A small-molecule ligand and the protein it binds are described below.
Small molecule (SMILES): CC(C)[C@H](NC(=O)[C@H](COP(=O)(O)O)NC(=O)[C@H](CCCCN)NC(=O)[C@H](CCCN=C(N)N)NC(=O)[C@H](CCCN=C(N)N)NC(=O)[C@@H](N)CCCCN)C(=O)O

Sequence of chain 2.A:
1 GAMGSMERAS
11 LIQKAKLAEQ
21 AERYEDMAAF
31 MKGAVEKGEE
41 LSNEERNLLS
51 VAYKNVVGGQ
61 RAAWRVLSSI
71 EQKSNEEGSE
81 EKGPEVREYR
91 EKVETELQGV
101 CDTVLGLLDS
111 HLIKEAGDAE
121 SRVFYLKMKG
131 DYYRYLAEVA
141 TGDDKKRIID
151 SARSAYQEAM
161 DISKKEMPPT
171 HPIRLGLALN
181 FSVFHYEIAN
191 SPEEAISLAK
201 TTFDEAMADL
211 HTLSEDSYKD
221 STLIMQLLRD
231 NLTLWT

Binding-site contacts:
Ligand atom CA contacts residue LEU179 of chain 2.A at 3.6 Å (hydrophobic).
Ligand atom CG contacts residue ASN231 of chain 2.A at 3.6 Å.
Ligand atom O3P contacts residue ARG134 of chain 2.A at 2.6 Å (salt-bridge).
Ligand atom O contacts residue LEU179 of chain 2.A at 3.6 Å.
Ligand atom O2P contacts residue ARG61 of chain 2.A at 2.6 Å (salt-bridge).
Ligand atom N contacts residue ASN231 of chain 2.A at 2.7 Å (h-bond).
Ligand atom CA contacts residue ASN180 of chain 2.A at 3.1 Å.
Ligand atom CA contacts residue ASN231 of chain 2.A at 3.3 Å.
Ligand atom N contacts residue LEU234 of chain 2.A at 3.3 Å.
Ligand atom N contacts residue ASN180 of chain 2.A at 2.9 Å (h-bond).
Ligand atom CB contacts residue ASN231 of chain 2.A at 3.6 Å.
Ligand atom CB contacts residue ASN180 of chain 2.A at 3.2 Å.
Ligand atom CZ contacts residue VAL183 of chain 2.A at 3.6 Å (hydrophobic).
Ligand atom CG1 contacts residue GLY176 of chain 2.A at 3.3 Å.
Ligand atom NH2 contacts residue GLU187 of chain 2.A at 2.7 Å (salt-bridge).
Ligand atom O contacts residue LEU234 of chain 2.A at 3.6 Å.
Ligand atom NH2 contacts residue VAL183 of chain 2.A at 3.5 Å.
Ligand atom O3P contacts residue TYR135 of chain 2.A at 2.5 Å (h-bond).
Ligand atom C contacts residue ASN180 of chain 2.A at 3.5 Å.
Ligand atom O contacts residue ASN180 of chain 2.A at 2.6 Å (h-bond).
Ligand atom NH2 contacts residue ARG61 of chain 2.A at 3.2 Å (salt-bridge).
Ligand atom O1P contacts residue ARG134 of chain 2.A at 2.8 Å (salt-bridge).
Ligand atom O contacts residue VAL183 of chain 2.A at 3.1 Å.
Ligand atom CZ contacts residue ARG65 of chain 2.A at 3.5 Å.
Ligand atom NH1 contacts residue ARG65 of chain 2.A at 3.6 Å.
Ligand atom C contacts residue ASN231 of chain 2.A at 3.5 Å.
Ligand atom O contacts residue LYS127 of chain 2.A at 2.8 Å (salt-bridge).
Ligand atom NH2 contacts residue GLU138 of chain 2.A at 3.6 Å (salt-bridge).
Ligand atom CA contacts residue LEU234 of chain 2.A at 3.3 Å (hydrophobic).
Ligand atom NH2 contacts residue ARG65 of chain 2.A at 3.3 Å (salt-bridge).
Ligand atom NZ contacts residue ASP230 of chain 2.A at 2.9 Å (salt-bridge).
Ligand atom O contacts residue ASN231 of chain 2.A at 2.8 Å (h-bond).
Ligand atom CB contacts residue ASN231 of chain 2.A at 3.5 Å.
Ligand atom O2P contacts residue LYS54 of chain 2.A at 2.8 Å.
Ligand atom NH2 contacts residue ARG134 of chain 2.A at 3.4 Å (salt-bridge).
Ligand atom P contacts residue ARG61 of chain 2.A at 3.5 Å.
Ligand atom NE contacts residue GLU187 of chain 2.A at 2.6 Å (salt-bridge).
Ligand atom O1P contacts residue ARG61 of chain 2.A at 2.7 Å (salt-bridge).
Ligand atom CD contacts residue GLU187 of chain 2.A at 3.2 Å.
Ligand atom CZ contacts residue GLU187 of chain 2.A at 3.3 Å.